Binding-site contacts:
Ligand atom O08 contacts residue PRO172 of chain 1.A at 3.3 Å.
Ligand atom C15 contacts residue ILE8 of chain 1.B at 4.0 Å (hydrophobic).
Ligand atom C13 contacts residue GLY176 of chain 1.A at 4.0 Å.
Ligand atom C01 contacts residue ASN47 of chain 1.A at 3.9 Å.
Ligand atom O19 contacts residue ILE173 of chain 1.A at 3.3 Å.
Ligand atom C14 contacts residue ILE173 of chain 1.A at 4.2 Å (hydrophobic).
Ligand atom O19 contacts residue CSO43 of chain 1.A at 3.6 Å.
Ligand atom C18 contacts residue CSO43 of chain 1.A at 3.8 Å.
Ligand atom C01 contacts residue CSO43 of chain 1.A at 3.5 Å.
Ligand atom C10 contacts residue ILE8 of chain 1.B at 4.4 Å (hydrophobic).
Ligand atom C14 contacts residue ILE224 of chain 1.A at 4.1 Å (hydrophobic).
Ligand atom C11 contacts residue LYS127 of chain 1.A at 3.7 Å.
Ligand atom O19 contacts residue PHE124 of chain 1.A at 4.0 Å.
Ligand atom N03 contacts residue CSO43 of chain 1.A at 3.8 Å.
Ligand atom C15 contacts residue GLY176 of chain 1.A at 4.4 Å.
Ligand atom C13 contacts residue ILE173 of chain 1.A at 4.1 Å (hydrophobic).
Ligand atom C02 contacts residue ILE173 of chain 1.A at 4.3 Å (hydrophobic).
Ligand atom C18 contacts residue ASN47 of chain 1.A at 3.4 Å.
Ligand atom C12 contacts residue ILE8 of chain 1.B at 4.0 Å (hydrophobic).
Ligand atom C02 contacts residue CSO43 of chain 1.A at 3.5 Å.
Ligand atom C14 contacts residue PRO172 of chain 1.A at 3.4 Å (hydrophobic).
Ligand atom C11 contacts residue PHE124 of chain 1.A at 4.1 Å (hydrophobic).
Ligand atom C17 contacts residue ASN47 of chain 1.A at 3.2 Å.
Ligand atom C01 contacts residue PHE124 of chain 1.A at 3.7 Å (hydrophobic).
Ligand atom O08 contacts residue ILE224 of chain 1.A at 4.0 Å.
Ligand atom C15 contacts residue LYS127 of chain 1.A at 1.4 Å.
Ligand atom C05 contacts residue PRO172 of chain 1.A at 4.2 Å (hydrophobic).
Ligand atom C04 contacts residue ILE173 of chain 1.A at 4.1 Å (hydrophobic).
Ligand atom C12 contacts residue LYS127 of chain 1.A at 2.5 Å.
Ligand atom C13 contacts residue PRO172 of chain 1.A at 3.5 Å (hydrophobic).
Ligand atom C11 contacts residue ILE8 of chain 1.B at 3.8 Å (hydrophobic).
Ligand atom C05 contacts residue ILE173 of chain 1.A at 4.0 Å (hydrophobic).
Ligand atom C02 contacts residue PHE124 of chain 1.A at 4.0 Å (hydrophobic).
Ligand atom C04 contacts residue CSO43 of chain 1.A at 4.4 Å.
Ligand atom C14 contacts residue LYS127 of chain 1.A at 4.3 Å.
Ligand atom C13 contacts residue LYS127 of chain 1.A at 2.9 Å.
Ligand atom C13 contacts residue ILE8 of chain 1.B at 4.2 Å (hydrophobic).
Ligand atom C12 contacts residue PHE124 of chain 1.A at 4.3 Å (hydrophobic).
Ligand atom C01 contacts residue ARG46 of chain 1.A at 4.1 Å.

Sequence of chain 1.B:
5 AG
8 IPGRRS

Sequence of chain 1.A:
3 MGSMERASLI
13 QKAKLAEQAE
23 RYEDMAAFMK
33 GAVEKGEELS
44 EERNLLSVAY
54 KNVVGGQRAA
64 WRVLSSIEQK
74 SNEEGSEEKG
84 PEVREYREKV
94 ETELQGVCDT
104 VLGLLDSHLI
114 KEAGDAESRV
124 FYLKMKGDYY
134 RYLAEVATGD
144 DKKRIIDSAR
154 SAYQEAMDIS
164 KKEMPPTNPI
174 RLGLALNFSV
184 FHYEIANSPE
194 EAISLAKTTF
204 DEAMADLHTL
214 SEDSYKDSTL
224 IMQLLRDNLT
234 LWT

A protein and the small-molecule ligand that binds it are described below.
Small molecule (SMILES): CC(=O)N1CCN(S(=O)(=O)c2ccc(C=O)cc2)CC1